This small molecule binds to this protein.
Small molecule (SMILES): CC(=O)N[C@@H]1[C@@H](O)[C@H](O)[C@@H](CO)O[C@H]1O

Binding-site contacts:
Ligand atom O5 contacts residue ASN798 of chain 1.B at 2.4 Å (h-bond).
Ligand atom C5 contacts residue ASN798 of chain 1.B at 3.7 Å.
Ligand atom C8 contacts residue ASN798 of chain 1.B at 4.3 Å.
Ligand atom C4 contacts residue ASN798 of chain 1.B at 4.2 Å.
Ligand atom O5 contacts residue GLN801 of chain 1.B at 3.8 Å.
Ligand atom C3 contacts residue ASN798 of chain 1.B at 3.7 Å.
Ligand atom C7 contacts residue ASN798 of chain 1.B at 3.2 Å.
Ligand atom O7 contacts residue ASN798 of chain 1.B at 3.3 Å (h-bond).
Ligand atom N2 contacts residue ASN798 of chain 1.B at 2.8 Å (h-bond).
Ligand atom C5 contacts residue GLN801 of chain 1.B at 4.2 Å.
Ligand atom C2 contacts residue ASN798 of chain 1.B at 2.4 Å.
Ligand atom O6 contacts residue GLN801 of chain 1.B at 3.7 Å.
Ligand atom C6 contacts residue GLN801 of chain 1.B at 3.8 Å.
Ligand atom C1 contacts residue ASN798 of chain 1.B at 1.4 Å.

Sequence of chain 1.B:
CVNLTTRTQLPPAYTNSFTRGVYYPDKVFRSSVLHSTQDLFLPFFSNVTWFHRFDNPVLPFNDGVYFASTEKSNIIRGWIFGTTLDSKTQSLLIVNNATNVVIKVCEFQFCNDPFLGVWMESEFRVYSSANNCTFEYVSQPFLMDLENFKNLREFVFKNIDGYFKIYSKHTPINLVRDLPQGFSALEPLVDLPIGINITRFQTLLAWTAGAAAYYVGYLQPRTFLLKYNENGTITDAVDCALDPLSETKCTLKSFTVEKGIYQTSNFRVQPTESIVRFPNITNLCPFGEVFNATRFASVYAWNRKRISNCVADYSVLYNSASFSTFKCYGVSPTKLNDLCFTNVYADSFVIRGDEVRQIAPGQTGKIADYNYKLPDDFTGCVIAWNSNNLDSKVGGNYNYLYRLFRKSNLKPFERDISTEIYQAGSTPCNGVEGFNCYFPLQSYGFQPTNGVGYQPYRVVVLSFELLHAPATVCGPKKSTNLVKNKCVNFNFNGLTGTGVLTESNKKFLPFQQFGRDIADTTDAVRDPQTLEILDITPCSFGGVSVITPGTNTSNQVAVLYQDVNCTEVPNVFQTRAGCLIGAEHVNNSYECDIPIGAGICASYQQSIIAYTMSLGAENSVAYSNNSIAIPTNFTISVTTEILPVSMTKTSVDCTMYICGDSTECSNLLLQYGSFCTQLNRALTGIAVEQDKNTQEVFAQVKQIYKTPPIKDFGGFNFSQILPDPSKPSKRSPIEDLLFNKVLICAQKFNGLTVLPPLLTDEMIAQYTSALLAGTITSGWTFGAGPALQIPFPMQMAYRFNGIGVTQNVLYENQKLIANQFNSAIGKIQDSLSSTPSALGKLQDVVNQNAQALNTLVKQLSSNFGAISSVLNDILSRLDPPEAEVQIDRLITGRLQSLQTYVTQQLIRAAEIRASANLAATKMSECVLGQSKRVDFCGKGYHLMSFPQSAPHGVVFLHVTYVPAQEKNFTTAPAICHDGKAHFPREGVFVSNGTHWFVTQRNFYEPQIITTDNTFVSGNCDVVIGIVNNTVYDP